Binding-site contacts:
Ligand atom O3 contacts residue GLY78 of chain 24.E at 3.6 Å.
Ligand atom C3 contacts residue HIS298 of chain 24.E at 3.8 Å.
Ligand atom C5 contacts residue TYR72 of chain 24.E at 3.4 Å (hydrophobic).
Ligand atom O1A contacts residue ARG77 of chain 24.E at 3.1 Å (salt-bridge).
Ligand atom C4 contacts residue GLY78 of chain 24.E at 3.3 Å.
Ligand atom C11 contacts residue ASP85 of chain 24.A at 3.8 Å.
Ligand atom C7 contacts residue TYR72 of chain 24.E at 3.9 Å (hydrophobic).
Ligand atom O1B contacts residue TYR72 of chain 24.E at 3.8 Å.
Ligand atom C5 contacts residue ASN93 of chain 24.E at 4.1 Å.
Ligand atom N5 contacts residue TYR72 of chain 24.E at 3.1 Å (h-bond).
Ligand atom O4 contacts residue TYR72 of chain 24.E at 4.2 Å.
Ligand atom C8 contacts residue TYR72 of chain 24.E at 4.1 Å (hydrophobic).
Ligand atom O10 contacts residue ASN293 of chain 24.E at 3.9 Å.
Ligand atom C8 contacts residue ARG77 of chain 24.E at 4.2 Å.
Ligand atom C1 contacts residue GLY78 of chain 24.E at 4.0 Å.
Ligand atom O6 contacts residue ASN93 of chain 24.E at 3.5 Å (h-bond).
Ligand atom C1 contacts residue TYR72 of chain 24.E at 3.8 Å (hydrophobic).
Ligand atom O4 contacts residue THR291 of chain 24.E at 3.4 Å.
Ligand atom O4 contacts residue VAL296 of chain 24.E at 4.0 Å.
Ligand atom C1 contacts residue SER89 of chain 24.E at 4.2 Å.
Ligand atom C3 contacts residue VAL296 of chain 24.E at 3.7 Å (hydrophobic).
Ligand atom C3 contacts residue GLY78 of chain 24.E at 4.0 Å.
Ligand atom O1A contacts residue TYR72 of chain 24.E at 3.5 Å.
Ligand atom C3 contacts residue GLY78 of chain 24.E at 4.0 Å.
Ligand atom O1B contacts residue SER89 of chain 24.E at 4.1 Å.
Ligand atom O4 contacts residue GLY78 of chain 24.E at 3.0 Å.
Ligand atom C2 contacts residue GLY78 of chain 24.E at 4.1 Å.
Ligand atom C6 contacts residue TYR72 of chain 24.E at 3.3 Å (hydrophobic).
Ligand atom C4 contacts residue HIS298 of chain 24.E at 3.6 Å.
Ligand atom O1B contacts residue ARG77 of chain 24.E at 2.8 Å (salt-bridge).
Ligand atom O1A contacts residue SER89 of chain 24.E at 3.4 Å (h-bond).
Ligand atom O1B contacts residue ASN80 of chain 24.E at 4.2 Å.
Ligand atom C6 contacts residue ASN93 of chain 24.E at 3.4 Å.
Ligand atom O8 contacts residue TYR72 of chain 24.E at 3.5 Å (h-bond).
Ligand atom O4 contacts residue HIS298 of chain 24.E at 3.0 Å (h-bond).
Ligand atom O10 contacts residue THR291 of chain 24.E at 3.8 Å.
Ligand atom C1 contacts residue ARG77 of chain 24.E at 3.4 Å.
Ligand atom O1A contacts residue GLY78 of chain 24.E at 3.3 Å (h-bond).
Ligand atom O4 contacts residue ILE79 of chain 24.E at 3.5 Å (h-bond).
Ligand atom C4 contacts residue TYR72 of chain 24.E at 3.4 Å (hydrophobic).

Sequence of chain 24.A:
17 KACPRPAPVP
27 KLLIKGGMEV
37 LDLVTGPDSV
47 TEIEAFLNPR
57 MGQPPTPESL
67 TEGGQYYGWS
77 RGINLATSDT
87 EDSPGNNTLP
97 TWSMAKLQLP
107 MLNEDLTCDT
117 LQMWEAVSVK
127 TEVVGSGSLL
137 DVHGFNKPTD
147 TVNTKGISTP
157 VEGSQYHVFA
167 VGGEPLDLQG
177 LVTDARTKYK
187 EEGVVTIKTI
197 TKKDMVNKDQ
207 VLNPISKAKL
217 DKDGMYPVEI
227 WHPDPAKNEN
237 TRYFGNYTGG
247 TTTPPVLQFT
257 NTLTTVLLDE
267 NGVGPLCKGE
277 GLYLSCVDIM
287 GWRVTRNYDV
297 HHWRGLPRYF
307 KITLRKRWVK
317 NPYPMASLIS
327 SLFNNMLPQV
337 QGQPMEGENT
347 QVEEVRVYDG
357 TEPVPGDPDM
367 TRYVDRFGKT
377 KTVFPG

Sequence of chain 24.E:
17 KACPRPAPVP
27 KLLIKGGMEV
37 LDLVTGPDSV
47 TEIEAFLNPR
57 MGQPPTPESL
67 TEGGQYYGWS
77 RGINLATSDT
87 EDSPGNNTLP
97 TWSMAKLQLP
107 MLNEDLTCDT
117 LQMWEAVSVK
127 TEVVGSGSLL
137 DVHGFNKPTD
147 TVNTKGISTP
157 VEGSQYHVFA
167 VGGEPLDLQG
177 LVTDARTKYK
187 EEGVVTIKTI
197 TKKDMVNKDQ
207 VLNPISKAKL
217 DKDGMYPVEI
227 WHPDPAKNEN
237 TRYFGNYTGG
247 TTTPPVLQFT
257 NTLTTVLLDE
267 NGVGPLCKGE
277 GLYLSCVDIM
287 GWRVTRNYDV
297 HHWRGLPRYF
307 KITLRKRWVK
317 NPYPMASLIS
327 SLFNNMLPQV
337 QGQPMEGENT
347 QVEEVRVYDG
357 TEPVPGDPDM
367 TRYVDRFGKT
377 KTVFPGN

A protein and the small-molecule ligand that binds it are described below.
Small molecule (SMILES): CC(=O)N[C@@H]1[C@@H](O[C@@H]2O[C@H](CO)[C@H](O)[C@H](O[C@]3(C(=O)O)C[C@H](O)[C@@H](NC(C)=O)[C@H]([C@H](O)[C@H](O)CO)O3)[C@H]2O)[C@H](O)[C@@H](CO[C@]2(C(=O)O)C[C@H](O)[C@@H](NC(C)=O)[C@H]([C@H](O)[C@H](O)CO)O2)O[C@H]1O